Sequence of chain 1.A:
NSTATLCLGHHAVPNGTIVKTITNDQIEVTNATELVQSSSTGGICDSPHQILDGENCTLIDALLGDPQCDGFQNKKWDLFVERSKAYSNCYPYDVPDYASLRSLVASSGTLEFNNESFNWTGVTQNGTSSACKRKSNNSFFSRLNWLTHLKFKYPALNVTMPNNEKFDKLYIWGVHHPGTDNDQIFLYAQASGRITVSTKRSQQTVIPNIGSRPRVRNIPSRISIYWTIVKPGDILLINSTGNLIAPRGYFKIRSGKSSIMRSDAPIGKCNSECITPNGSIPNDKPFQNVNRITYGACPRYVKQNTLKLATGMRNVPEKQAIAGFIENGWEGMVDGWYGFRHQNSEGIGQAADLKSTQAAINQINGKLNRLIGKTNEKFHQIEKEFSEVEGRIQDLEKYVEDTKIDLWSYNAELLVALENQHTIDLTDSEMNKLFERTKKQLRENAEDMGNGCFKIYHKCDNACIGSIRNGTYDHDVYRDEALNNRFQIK

Binding-site contacts:
Ligand atom C8 contacts residue ARG222 of chain 1.A at 4.3 Å.
Ligand atom O3 contacts residue ARG222 of chain 1.A at 3.7 Å.
Ligand atom N2 contacts residue SER219 of chain 1.A at 3.0 Å (h-bond).
Ligand atom C7 contacts residue ARG222 of chain 1.A at 3.9 Å.
Ligand atom C4 contacts residue ASN165 of chain 3.A at 4.2 Å.
Ligand atom C1 contacts residue ARG222 of chain 1.A at 4.4 Å.
Ligand atom O7 contacts residue NAG1 of chain 3.C at 4.0 Å.
Ligand atom O7 contacts residue ASN165 of chain 3.A at 3.9 Å.
Ligand atom C4 contacts residue ARG222 of chain 1.A at 4.2 Å.
Ligand atom C8 contacts residue NAG1 of chain 3.C at 3.6 Å.
Ligand atom O3 contacts residue ASN225 of chain 1.A at 3.8 Å.
Ligand atom O2 contacts residue ASN225 of chain 1.A at 3.9 Å.
Ligand atom C8 contacts residue ILE242 of chain 3.A at 3.7 Å (hydrophobic).
Ligand atom C8 contacts residue PRO221 of chain 1.A at 4.0 Å (hydrophobic).
Ligand atom C2 contacts residue ASN165 of chain 3.A at 2.5 Å.
Ligand atom C3 contacts residue SER219 of chain 1.A at 3.9 Å.
Ligand atom C1 contacts residue SER219 of chain 1.A at 4.4 Å.
Ligand atom C1 contacts residue ASN165 of chain 3.A at 1.4 Å.
Ligand atom C2 contacts residue ARG222 of chain 1.A at 4.2 Å.
Ligand atom C7 contacts residue SER219 of chain 1.A at 3.7 Å.
Ligand atom O5 contacts residue ARG222 of chain 1.A at 4.3 Å.
Ligand atom N2 contacts residue ASN165 of chain 3.A at 3.0 Å (h-bond).
Ligand atom C8 contacts residue NAG2 of chain 3.C at 3.6 Å.
Ligand atom O5 contacts residue ASN165 of chain 3.A at 2.3 Å (h-bond).
Ligand atom C7 contacts residue PRO221 of chain 1.A at 4.2 Å (hydrophobic).
Ligand atom O5 contacts residue LEU244 of chain 3.A at 4.2 Å.
Ligand atom O3 contacts residue SER219 of chain 1.A at 4.2 Å.
Ligand atom C7 contacts residue ASN165 of chain 3.A at 3.6 Å.
Ligand atom C7 contacts residue NAG1 of chain 3.C at 3.8 Å.
Ligand atom O7 contacts residue ARG220 of chain 1.A at 4.0 Å.
Ligand atom O7 contacts residue PRO221 of chain 1.A at 3.5 Å.
Ligand atom C5 contacts residue LEU244 of chain 3.A at 4.3 Å (hydrophobic).
Ligand atom C8 contacts residue SER219 of chain 1.A at 3.5 Å.
Ligand atom C2 contacts residue SER219 of chain 1.A at 4.0 Å.
Ligand atom C3 contacts residue ARG222 of chain 1.A at 4.4 Å.
Ligand atom C3 contacts residue ASN165 of chain 3.A at 3.9 Å.
Ligand atom O7 contacts residue ARG222 of chain 1.A at 2.9 Å (salt-bridge).
Ligand atom C5 contacts residue ASN165 of chain 3.A at 3.6 Å.
Ligand atom O2 contacts residue ARG222 of chain 1.A at 4.1 Å.
Ligand atom O6 contacts residue ARG222 of chain 1.A at 3.2 Å (salt-bridge).

Sequence of chain 3.A:
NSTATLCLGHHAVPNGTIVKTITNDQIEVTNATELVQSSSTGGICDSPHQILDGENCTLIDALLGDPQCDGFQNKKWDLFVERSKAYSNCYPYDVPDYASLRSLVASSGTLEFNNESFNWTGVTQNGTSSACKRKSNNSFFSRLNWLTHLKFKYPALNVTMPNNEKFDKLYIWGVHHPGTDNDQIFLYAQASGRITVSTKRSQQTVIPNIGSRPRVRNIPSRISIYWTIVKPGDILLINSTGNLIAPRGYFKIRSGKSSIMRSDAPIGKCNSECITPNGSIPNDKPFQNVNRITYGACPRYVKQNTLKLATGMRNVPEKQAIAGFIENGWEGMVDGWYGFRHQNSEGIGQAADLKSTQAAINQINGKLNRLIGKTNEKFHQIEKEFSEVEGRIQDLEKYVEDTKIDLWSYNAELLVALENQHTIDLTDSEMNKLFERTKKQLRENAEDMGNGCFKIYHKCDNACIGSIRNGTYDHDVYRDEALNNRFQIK

This protein binds this small molecule.
Small molecule (SMILES): CC(=O)N[C@H]1[C@H](O[C@H]2[C@H](O)[C@@H](NC(C)=O)CO[C@@H]2CO)O[C@H](CO)[C@@H](O[C@H]2O[C@H](CO)[C@@H](O)[C@H](O)[C@@H]2O)[C@@H]1O